Sequence of chain 1.A:
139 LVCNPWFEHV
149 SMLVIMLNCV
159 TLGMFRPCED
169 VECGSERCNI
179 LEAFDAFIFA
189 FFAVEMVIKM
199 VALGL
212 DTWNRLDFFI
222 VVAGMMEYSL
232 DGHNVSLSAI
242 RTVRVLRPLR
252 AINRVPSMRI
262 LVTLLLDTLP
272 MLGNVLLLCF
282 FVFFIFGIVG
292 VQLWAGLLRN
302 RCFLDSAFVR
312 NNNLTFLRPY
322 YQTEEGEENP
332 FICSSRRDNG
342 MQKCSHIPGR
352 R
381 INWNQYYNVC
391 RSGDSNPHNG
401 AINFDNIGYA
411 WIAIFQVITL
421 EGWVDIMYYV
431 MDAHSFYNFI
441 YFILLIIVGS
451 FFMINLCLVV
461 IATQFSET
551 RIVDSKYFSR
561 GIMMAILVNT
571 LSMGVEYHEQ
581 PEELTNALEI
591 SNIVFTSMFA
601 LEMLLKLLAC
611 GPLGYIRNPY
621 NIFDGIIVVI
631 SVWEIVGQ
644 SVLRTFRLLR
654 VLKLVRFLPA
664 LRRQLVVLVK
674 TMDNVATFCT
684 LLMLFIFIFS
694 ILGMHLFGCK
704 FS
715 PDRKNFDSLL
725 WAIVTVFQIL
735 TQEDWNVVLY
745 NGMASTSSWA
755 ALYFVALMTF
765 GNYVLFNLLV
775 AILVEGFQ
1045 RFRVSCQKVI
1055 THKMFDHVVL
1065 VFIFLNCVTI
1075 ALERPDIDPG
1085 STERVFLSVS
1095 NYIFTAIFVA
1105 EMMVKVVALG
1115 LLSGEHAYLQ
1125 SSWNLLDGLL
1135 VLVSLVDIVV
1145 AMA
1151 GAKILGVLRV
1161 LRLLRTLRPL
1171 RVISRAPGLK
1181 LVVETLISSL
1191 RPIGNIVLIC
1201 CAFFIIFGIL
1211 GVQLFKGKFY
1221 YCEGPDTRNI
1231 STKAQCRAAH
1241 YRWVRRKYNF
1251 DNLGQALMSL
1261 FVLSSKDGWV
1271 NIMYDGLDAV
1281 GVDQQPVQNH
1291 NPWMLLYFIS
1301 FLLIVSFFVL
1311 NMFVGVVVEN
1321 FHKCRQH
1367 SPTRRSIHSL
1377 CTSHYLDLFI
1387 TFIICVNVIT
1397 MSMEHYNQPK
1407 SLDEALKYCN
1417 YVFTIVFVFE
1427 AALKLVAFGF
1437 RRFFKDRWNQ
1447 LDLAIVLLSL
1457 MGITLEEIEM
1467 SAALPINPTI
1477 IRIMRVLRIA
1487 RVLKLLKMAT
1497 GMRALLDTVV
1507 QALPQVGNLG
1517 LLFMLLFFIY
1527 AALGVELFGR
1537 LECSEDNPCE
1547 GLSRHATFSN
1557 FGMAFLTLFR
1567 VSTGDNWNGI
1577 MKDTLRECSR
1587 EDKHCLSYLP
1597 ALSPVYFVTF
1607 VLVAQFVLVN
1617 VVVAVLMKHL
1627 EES

Binding-site contacts:
Ligand atom C7 contacts residue ASN1229 of chain 1.A at 3.4 Å.
Ligand atom O5 contacts residue ASN1229 of chain 1.A at 2.4 Å (h-bond).
Ligand atom C5 contacts residue ASN1229 of chain 1.A at 3.7 Å.
Ligand atom C3 contacts residue ASN1229 of chain 1.A at 3.8 Å.
Ligand atom C2 contacts residue ASN1229 of chain 1.A at 2.5 Å.
Ligand atom N2 contacts residue ASN1229 of chain 1.A at 2.9 Å (h-bond).
Ligand atom O7 contacts residue ASN1229 of chain 1.A at 3.1 Å (h-bond).
Ligand atom C1 contacts residue ASN1229 of chain 1.A at 1.4 Å.
Ligand atom C4 contacts residue ASN1229 of chain 1.A at 4.2 Å.

This protein binds this small molecule.
Small molecule (SMILES): CC(=O)N[C@@H]1[C@@H](O)[C@H](O)[C@@H](CO)O[C@H]1O